Sequence of chain 1.E:
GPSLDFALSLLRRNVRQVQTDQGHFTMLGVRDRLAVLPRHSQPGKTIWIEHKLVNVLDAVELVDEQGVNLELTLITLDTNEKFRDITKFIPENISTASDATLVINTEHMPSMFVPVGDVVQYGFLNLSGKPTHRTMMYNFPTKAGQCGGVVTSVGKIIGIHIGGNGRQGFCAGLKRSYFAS

Binding-site contacts:
Ligand atom O2 contacts residue CYS168 of chain 1.E at 2.6 Å.
Ligand atom C6 contacts residue ILE183 of chain 1.E at 3.2 Å (hydrophobic).
Ligand atom C1 contacts residue ILE183 of chain 1.E at 3.5 Å (hydrophobic).
Ligand atom C2 contacts residue ILE183 of chain 1.E at 3.8 Å (hydrophobic).
Ligand atom N2 contacts residue LEU148 of chain 1.E at 3.6 Å.
Ligand atom N3 contacts residue GLY185 of chain 1.E at 3.4 Å.
Ligand atom O2 contacts residue PHE46 of chain 1.E at 3.6 Å.
Ligand atom C18 contacts residue CYS168 of chain 1.E at 2.6 Å (hydrophobic).
Ligand atom O5 contacts residue HIS182 of chain 1.E at 2.8 Å (h-bond).
Ligand atom N3 contacts residue THR163 of chain 1.E at 3.5 Å (h-bond).
Ligand atom C21 contacts residue THR163 of chain 1.E at 3.8 Å.
Ligand atom O5 contacts residue GLY184 of chain 1.E at 3.0 Å.
Ligand atom C8 contacts residue GLU92 of chain 1.E at 3.5 Å.
Ligand atom C21 contacts residue GLY185 of chain 1.E at 3.7 Å.
Ligand atom C9 contacts residue GLU92 of chain 1.E at 3.3 Å.
Ligand atom N4 contacts residue CYS168 of chain 1.E at 2.9 Å (h-bond).
Ligand atom N2 contacts residue GLY185 of chain 1.E at 2.9 Å (h-bond).
Ligand atom C3 contacts residue ILE183 of chain 1.E at 3.7 Å (hydrophobic).
Ligand atom O4 contacts residue GLY185 of chain 1.E at 3.1 Å (h-bond).
Ligand atom C5 contacts residue HIS61 of chain 1.E at 3.8 Å.
Ligand atom O4 contacts residue GLY184 of chain 1.E at 3.0 Å.
Ligand atom C4 contacts residue LEU148 of chain 1.E at 3.4 Å (hydrophobic).
Ligand atom C15 contacts residue HIS61 of chain 1.E at 3.3 Å.
Ligand atom C12 contacts residue LEU148 of chain 1.E at 3.8 Å (hydrophobic).
Ligand atom N4 contacts residue ILE183 of chain 1.E at 3.0 Å (h-bond).
Ligand atom O5 contacts residue THR163 of chain 1.E at 2.9 Å (h-bond).
Ligand atom N4 contacts residue GLY184 of chain 1.E at 3.6 Å.
Ligand atom C19 contacts residue LYS164 of chain 1.E at 3.5 Å.
Ligand atom O5 contacts residue GLY185 of chain 1.E at 3.2 Å (h-bond).
Ligand atom F1 contacts residue ASN90 of chain 1.E at 3.5 Å.
Ligand atom O2 contacts residue HIS61 of chain 1.E at 2.7 Å (h-bond).
Ligand atom F1 contacts residue GLU92 of chain 1.E at 2.9 Å.
Ligand atom F1 contacts residue LYS151 of chain 1.E at 3.7 Å.
Ligand atom F1 contacts residue THR153 of chain 1.E at 3.5 Å.
Ligand atom C19 contacts residue ALA165 of chain 1.E at 3.8 Å (hydrophobic).
Ligand atom C21 contacts residue LYS164 of chain 1.E at 3.4 Å.
Ligand atom N4 contacts residue HIS61 of chain 1.E at 3.7 Å.
Ligand atom C15 contacts residue CYS168 of chain 1.E at 1.7 Å (hydrophobic).
Ligand atom O4 contacts residue LEU148 of chain 1.E at 3.6 Å.
Ligand atom C19 contacts residue CYS168 of chain 1.E at 3.4 Å (hydrophobic).

A small-molecule ligand and the protein it binds are described below.
Small molecule (SMILES): Cc1cc(C(=O)N[C@@H](Cc2ccc(F)cc2)C(=O)N[C@H](C=O)C[C@@H]2CCCNC2=O)no1